Sequence of chain 20.A:
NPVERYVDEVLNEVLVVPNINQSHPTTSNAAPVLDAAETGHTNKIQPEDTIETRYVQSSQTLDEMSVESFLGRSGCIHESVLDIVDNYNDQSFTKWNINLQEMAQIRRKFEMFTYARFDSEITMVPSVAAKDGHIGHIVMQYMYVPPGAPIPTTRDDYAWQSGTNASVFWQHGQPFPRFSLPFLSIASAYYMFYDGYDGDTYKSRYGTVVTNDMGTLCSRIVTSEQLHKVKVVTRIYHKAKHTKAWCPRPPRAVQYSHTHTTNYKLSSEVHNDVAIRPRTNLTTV

The small molecule below binds the protein below.
Small molecule (SMILES): Cc1cc(CCCOc2c(C)cc(-c3noc(C(F)(F)F)n3)cc2C)on1

Binding-site contacts:
Ligand atom CM3 contacts residue ASN212 of chain 20.A at 3.5 Å.
Ligand atom C5B contacts residue LEU181 of chain 20.A at 3.4 Å (hydrophobic).
Ligand atom CM6 contacts residue TYR144 of chain 20.A at 3.3 Å (hydrophobic).
Ligand atom C2A contacts residue TYR144 of chain 20.A at 3.5 Å (hydrophobic).
Ligand atom F1 contacts residue TYR142 of chain 20.A at 3.6 Å.
Ligand atom F3 contacts residue SER167 of chain 20.A at 3.8 Å.
Ligand atom CM6 contacts residue MET214 of chain 20.A at 3.5 Å (hydrophobic).
Ligand atom CM4 contacts residue PHE179 of chain 20.A at 3.8 Å (hydrophobic).
Ligand atom C3A contacts residue PHE179 of chain 20.A at 3.4 Å (hydrophobic).
Ligand atom C5B contacts residue TYR144 of chain 20.A at 3.5 Å (hydrophobic).
Ligand atom N3A contacts residue PHE179 of chain 20.A at 3.2 Å.
Ligand atom C2A contacts residue PHE179 of chain 20.A at 3.6 Å (hydrophobic).
Ligand atom N1A contacts residue TYR144 of chain 20.A at 3.1 Å.
Ligand atom CM2 contacts residue ILE122 of chain 20.A at 3.5 Å (hydrophobic).
Ligand atom C5 contacts residue MET214 of chain 20.A at 3.5 Å (hydrophobic).
Ligand atom CM6 contacts residue LEU184 of chain 20.A at 3.0 Å (hydrophobic).
Ligand atom N1A contacts residue LEU181 of chain 20.A at 3.7 Å.
Ligand atom F2 contacts residue VAL168 of chain 20.A at 2.6 Å.
Ligand atom C4B contacts residue LEU181 of chain 20.A at 3.5 Å (hydrophobic).
Ligand atom C3A contacts residue TYR144 of chain 20.A at 3.4 Å (hydrophobic).
Ligand atom F1 contacts residue PHE179 of chain 20.A at 3.8 Å.
Ligand atom N3A contacts residue TYR144 of chain 20.A at 3.7 Å.
Ligand atom F3 contacts residue ALA166 of chain 20.A at 2.8 Å.
Ligand atom F2 contacts residue PHE179 of chain 20.A at 3.3 Å.
Ligand atom F3 contacts residue TYR144 of chain 20.A at 2.9 Å.
Ligand atom C1B contacts residue LEU181 of chain 20.A at 3.7 Å (hydrophobic).
Ligand atom C1B contacts residue ILE98 of chain 20.A at 3.6 Å (hydrophobic).
Ligand atom C4 contacts residue TYR190 of chain 20.A at 3.4 Å (hydrophobic).
Ligand atom O1A contacts residue TYR144 of chain 20.A at 3.1 Å.
Ligand atom F3 contacts residue MET143 of chain 20.A at 3.3 Å.
Ligand atom N1A contacts residue PHE179 of chain 20.A at 3.7 Å.
Ligand atom C1C contacts residue MET214 of chain 20.A at 3.5 Å (hydrophobic).
Ligand atom O1 contacts residue MET214 of chain 20.A at 3.5 Å (h-bond).
Ligand atom F1 contacts residue LEU217 of chain 20.A at 3.4 Å.
Ligand atom F2 contacts residue TYR142 of chain 20.A at 3.6 Å.
Ligand atom O1B contacts residue ILE98 of chain 20.A at 3.0 Å.
Ligand atom CM4 contacts residue TYR142 of chain 20.A at 3.5 Å (hydrophobic).
Ligand atom C6B contacts residue LEU181 of chain 20.A at 3.4 Å (hydrophobic).
Ligand atom F3 contacts residue TYR142 of chain 20.A at 2.8 Å.
Ligand atom CM3 contacts residue TYR190 of chain 20.A at 3.5 Å (hydrophobic).

Sequence of chain 20.C:
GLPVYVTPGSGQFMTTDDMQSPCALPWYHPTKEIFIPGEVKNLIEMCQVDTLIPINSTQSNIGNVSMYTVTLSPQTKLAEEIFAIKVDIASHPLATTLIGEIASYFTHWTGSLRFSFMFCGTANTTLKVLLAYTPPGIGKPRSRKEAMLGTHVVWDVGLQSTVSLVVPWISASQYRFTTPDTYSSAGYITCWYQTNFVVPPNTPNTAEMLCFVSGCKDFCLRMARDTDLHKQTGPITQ